The small molecule below binds the protein below.
Small molecule (SMILES): Brc1ccc(N2CCCNCC2)cn1

Sequence of chain 1.H:
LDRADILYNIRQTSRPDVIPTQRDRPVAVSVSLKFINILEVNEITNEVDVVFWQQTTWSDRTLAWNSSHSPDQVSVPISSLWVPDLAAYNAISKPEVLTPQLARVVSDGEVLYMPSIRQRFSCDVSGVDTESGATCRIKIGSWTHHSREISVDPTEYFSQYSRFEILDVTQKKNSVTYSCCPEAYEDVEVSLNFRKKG

Sequence of chain 1.I:
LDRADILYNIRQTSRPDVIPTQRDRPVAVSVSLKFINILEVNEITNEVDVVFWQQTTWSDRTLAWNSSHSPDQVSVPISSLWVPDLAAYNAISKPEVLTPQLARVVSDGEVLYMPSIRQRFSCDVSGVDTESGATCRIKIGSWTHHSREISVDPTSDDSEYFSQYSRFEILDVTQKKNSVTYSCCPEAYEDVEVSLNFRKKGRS

Binding-site contacts:
Ligand atom N3 contacts residue TRP143 of chain 1.H at 3.2 Å (h-bond).
Ligand atom C1 contacts residue TRP143 of chain 1.H at 3.6 Å (hydrophobic).
Ligand atom BR1 contacts residue LEU112 of chain 1.I at 3.0 Å.
Ligand atom N2 contacts residue MET114 of chain 1.I at 3.5 Å.
Ligand atom C9 contacts residue TRP143 of chain 1.H at 3.4 Å (hydrophobic).
Ligand atom C10 contacts residue TRP143 of chain 1.H at 3.9 Å (hydrophobic).
Ligand atom BR1 contacts residue ALA103 of chain 1.I at 4.0 Å.
Ligand atom BR1 contacts residue LEU102 of chain 1.I at 4.0 Å.
Ligand atom C8 contacts residue TYR89 of chain 1.H at 2.9 Å (hydrophobic).
Ligand atom N3 contacts residue SER142 of chain 1.H at 4.0 Å.
Ligand atom C6 contacts residue TRP143 of chain 1.H at 3.5 Å (hydrophobic).
Ligand atom C4 contacts residue LEU112 of chain 1.I at 3.5 Å (hydrophobic).
Ligand atom C6 contacts residue TRP53 of chain 1.I at 4.1 Å (hydrophobic).
Ligand atom BR1 contacts residue THR144 of chain 1.H at 3.9 Å.
Ligand atom C3 contacts residue MET114 of chain 1.I at 4.2 Å (hydrophobic).
Ligand atom C3 contacts residue TRP143 of chain 1.H at 3.8 Å (hydrophobic).
Ligand atom C5 contacts residue LEU112 of chain 1.I at 3.8 Å (hydrophobic).
Ligand atom C3 contacts residue CYS188 of chain 1.H at 4.0 Å (hydrophobic).
Ligand atom C5 contacts residue THR144 of chain 1.H at 3.7 Å.
Ligand atom C7 contacts residue TRP143 of chain 1.H at 3.9 Å (hydrophobic).
Ligand atom C10 contacts residue MET114 of chain 1.I at 4.0 Å (hydrophobic).
Ligand atom N3 contacts residue TYR89 of chain 1.H at 2.6 Å (h-bond).
Ligand atom C7 contacts residue TRP53 of chain 1.I at 3.4 Å (hydrophobic).
Ligand atom C8 contacts residue TYR192 of chain 1.H at 3.7 Å (hydrophobic).
Ligand atom C9 contacts residue TYR192 of chain 1.H at 3.4 Å (hydrophobic).
Ligand atom C2 contacts residue TRP143 of chain 1.H at 3.3 Å (hydrophobic).
Ligand atom C10 contacts residue CYS187 of chain 1.H at 4.0 Å (hydrophobic).
Ligand atom C8 contacts residue TRP143 of chain 1.H at 3.4 Å (hydrophobic).
Ligand atom BR1 contacts residue ARG104 of chain 1.I at 3.5 Å.
Ligand atom N1 contacts residue TRP143 of chain 1.H at 4.1 Å.
Ligand atom C8 contacts residue TYR185 of chain 1.H at 3.9 Å (hydrophobic).
Ligand atom BR1 contacts residue TYR113 of chain 1.I at 4.1 Å.
Ligand atom N1 contacts residue THR144 of chain 1.H at 3.7 Å.
Ligand atom N2 contacts residue TRP143 of chain 1.H at 3.3 Å (h-bond).
Ligand atom C1 contacts residue MET114 of chain 1.I at 3.6 Å (hydrophobic).
Ligand atom C7 contacts residue TYR89 of chain 1.H at 3.8 Å (hydrophobic).
Ligand atom C8 contacts residue SER142 of chain 1.H at 4.1 Å.
Ligand atom C2 contacts residue MET114 of chain 1.I at 3.5 Å (hydrophobic).
Ligand atom C6 contacts residue MET114 of chain 1.I at 3.9 Å (hydrophobic).
Ligand atom N1 contacts residue MET114 of chain 1.I at 3.6 Å.